Sequence of chain 1.A:
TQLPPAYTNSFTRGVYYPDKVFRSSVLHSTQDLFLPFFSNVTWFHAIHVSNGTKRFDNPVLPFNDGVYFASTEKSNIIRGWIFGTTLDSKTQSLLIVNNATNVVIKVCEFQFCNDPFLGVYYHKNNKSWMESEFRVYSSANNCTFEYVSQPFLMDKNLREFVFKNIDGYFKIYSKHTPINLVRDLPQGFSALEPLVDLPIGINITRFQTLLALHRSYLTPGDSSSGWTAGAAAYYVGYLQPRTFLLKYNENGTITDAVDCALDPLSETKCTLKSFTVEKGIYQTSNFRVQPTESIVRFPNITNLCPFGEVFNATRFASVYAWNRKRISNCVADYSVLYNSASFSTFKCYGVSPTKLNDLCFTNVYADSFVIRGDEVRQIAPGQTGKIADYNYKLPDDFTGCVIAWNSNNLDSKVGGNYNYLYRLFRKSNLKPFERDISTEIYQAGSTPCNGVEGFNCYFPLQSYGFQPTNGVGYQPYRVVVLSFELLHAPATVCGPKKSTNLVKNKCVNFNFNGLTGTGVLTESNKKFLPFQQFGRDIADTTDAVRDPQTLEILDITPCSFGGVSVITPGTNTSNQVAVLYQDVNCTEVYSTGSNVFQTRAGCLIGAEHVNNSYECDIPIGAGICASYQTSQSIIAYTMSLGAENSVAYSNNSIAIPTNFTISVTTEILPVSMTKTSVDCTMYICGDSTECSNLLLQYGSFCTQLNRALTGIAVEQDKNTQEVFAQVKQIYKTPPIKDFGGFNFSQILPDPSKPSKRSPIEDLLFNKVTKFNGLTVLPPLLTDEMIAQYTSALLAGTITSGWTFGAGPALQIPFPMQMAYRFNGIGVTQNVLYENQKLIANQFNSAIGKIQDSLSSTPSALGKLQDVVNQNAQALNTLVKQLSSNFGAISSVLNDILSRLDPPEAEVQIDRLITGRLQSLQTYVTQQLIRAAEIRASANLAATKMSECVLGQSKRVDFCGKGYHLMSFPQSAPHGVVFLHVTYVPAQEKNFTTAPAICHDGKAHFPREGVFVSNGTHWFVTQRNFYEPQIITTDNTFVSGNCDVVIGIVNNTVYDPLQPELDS

Binding-site contacts:
Ligand atom C4 contacts residue ASN282 of chain 1.A at 4.2 Å.
Ligand atom N2 contacts residue ASN282 of chain 1.A at 2.9 Å (h-bond).
Ligand atom O7 contacts residue ASN282 of chain 1.A at 3.8 Å.
Ligand atom C7 contacts residue ASN282 of chain 1.A at 3.5 Å.
Ligand atom O5 contacts residue ASN282 of chain 1.A at 2.4 Å (h-bond).
Ligand atom C1 contacts residue GLU281 of chain 1.A at 4.0 Å.
Ligand atom C5 contacts residue ASN282 of chain 1.A at 3.7 Å.
Ligand atom C1 contacts residue ASN282 of chain 1.A at 1.4 Å.
Ligand atom C7 contacts residue GLU281 of chain 1.A at 4.1 Å.
Ligand atom O7 contacts residue GLU281 of chain 1.A at 3.4 Å (salt-bridge).
Ligand atom C7 contacts residue ASN280 of chain 1.A at 4.2 Å.
Ligand atom C8 contacts residue ASN280 of chain 1.A at 3.8 Å.
Ligand atom N2 contacts residue ASN280 of chain 1.A at 4.4 Å.
Ligand atom C3 contacts residue ASN282 of chain 1.A at 3.8 Å.
Ligand atom C2 contacts residue ASN282 of chain 1.A at 2.4 Å.

The protein below binds the small molecule below.
Small molecule (SMILES): CC(=O)N[C@@H]1[C@@H](O)[C@H](O)[C@@H](CO)O[C@H]1O